A small-molecule ligand and the protein it binds are described below.
Small molecule (SMILES): Nc1ncnc2c1ncn2[C@@H]1O[C@H](COP(=O)(O)OP(=O)(O)OP(O)(O)=S)[C@@H](O)[C@H]1O

Binding-site contacts:
Ligand atom O1B contacts residue GLU613 of chain 1.E at 2.9 Å (salt-bridge).
Ligand atom O3G contacts residue ASP677 of chain 1.E at 3.1 Å (salt-bridge).
Ligand atom O3' contacts residue LYS818 of chain 1.E at 2.5 Å (salt-bridge).
Ligand atom PA contacts residue GLU613 of chain 1.E at 2.8 Å.
Ligand atom PB contacts residue THR612 of chain 1.E at 2.7 Å.
Ligand atom PB contacts residue LYS611 of chain 1.E at 3.2 Å.
Ligand atom O2G contacts residue ARG815 of chain 1.E at 2.3 Å (salt-bridge).
Ligand atom N1 contacts residue ARG569 of chain 1.E at 1.3 Å (salt-bridge).
Ligand atom O1B contacts residue LYS611 of chain 1.E at 2.4 Å.
Ligand atom O3B contacts residue GLY608 of chain 1.E at 2.9 Å (h-bond).
Ligand atom C5' contacts residue GLY608 of chain 1.E at 3.3 Å.
Ligand atom O2B contacts residue VAL609 of chain 1.E at 2.8 Å (h-bond).
Ligand atom C6 contacts residue ARG569 of chain 1.E at 2.5 Å.
Ligand atom O2B contacts residue LYS611 of chain 1.E at 2.4 Å (salt-bridge).
Ligand atom O2A contacts residue GLU613 of chain 1.E at 1.3 Å (salt-bridge).
Ligand atom N6 contacts residue VAL570 of chain 1.E at 3.3 Å.
Ligand atom N7 contacts residue VAL609 of chain 1.E at 2.9 Å (h-bond).
Ligand atom O3G contacts residue THR612 of chain 1.E at 2.9 Å (h-bond).
Ligand atom PA contacts residue ARG815 of chain 1.E at 3.3 Å.
Ligand atom O1A contacts residue ARG815 of chain 1.E at 3.0 Å (salt-bridge).
Ligand atom N6 contacts residue ARG569 of chain 1.E at 3.1 Å (salt-bridge).
Ligand atom N3 contacts residue ARG569 of chain 1.E at 3.2 Å (salt-bridge).
Ligand atom O4' contacts residue GLY608 of chain 1.E at 3.2 Å (h-bond).
Ligand atom O2B contacts residue GLY610 of chain 1.E at 2.5 Å (h-bond).
Ligand atom O3A contacts residue ARG815 of chain 1.E at 2.5 Å (salt-bridge).
Ligand atom O1B contacts residue THR612 of chain 1.E at 1.3 Å (h-bond).
Ligand atom O2G contacts residue THR612 of chain 1.E at 3.0 Å (h-bond).
Ligand atom O2A contacts residue THR612 of chain 1.E at 2.2 Å.
Ligand atom N6 contacts residue ILE571 of chain 1.E at 2.9 Å (h-bond).
Ligand atom O2B contacts residue GLY608 of chain 1.E at 3.2 Å.
Ligand atom C2' contacts residue GLU613 of chain 1.E at 3.3 Å.
Ligand atom S1G contacts residue ARG756 of chain 1.D at 3.2 Å (salt-bridge).
Ligand atom O5' contacts residue GLU613 of chain 1.E at 3.3 Å.
Ligand atom N1 contacts residue VAL570 of chain 1.E at 3.3 Å (h-bond).
Ligand atom O1A contacts residue THR612 of chain 1.E at 3.3 Å.
Ligand atom C8 contacts residue VAL609 of chain 1.E at 3.3 Å (hydrophobic).
Ligand atom C2 contacts residue ARG569 of chain 1.E at 1.9 Å.
Ligand atom O2' contacts residue GLU613 of chain 1.E at 3.3 Å (salt-bridge).
Ligand atom S1G contacts residue GLY608 of chain 1.E at 3.1 Å (h-bond).
Ligand atom S1G contacts residue ARG815 of chain 1.E at 2.7 Å (salt-bridge).

Sequence of chain 1.E:
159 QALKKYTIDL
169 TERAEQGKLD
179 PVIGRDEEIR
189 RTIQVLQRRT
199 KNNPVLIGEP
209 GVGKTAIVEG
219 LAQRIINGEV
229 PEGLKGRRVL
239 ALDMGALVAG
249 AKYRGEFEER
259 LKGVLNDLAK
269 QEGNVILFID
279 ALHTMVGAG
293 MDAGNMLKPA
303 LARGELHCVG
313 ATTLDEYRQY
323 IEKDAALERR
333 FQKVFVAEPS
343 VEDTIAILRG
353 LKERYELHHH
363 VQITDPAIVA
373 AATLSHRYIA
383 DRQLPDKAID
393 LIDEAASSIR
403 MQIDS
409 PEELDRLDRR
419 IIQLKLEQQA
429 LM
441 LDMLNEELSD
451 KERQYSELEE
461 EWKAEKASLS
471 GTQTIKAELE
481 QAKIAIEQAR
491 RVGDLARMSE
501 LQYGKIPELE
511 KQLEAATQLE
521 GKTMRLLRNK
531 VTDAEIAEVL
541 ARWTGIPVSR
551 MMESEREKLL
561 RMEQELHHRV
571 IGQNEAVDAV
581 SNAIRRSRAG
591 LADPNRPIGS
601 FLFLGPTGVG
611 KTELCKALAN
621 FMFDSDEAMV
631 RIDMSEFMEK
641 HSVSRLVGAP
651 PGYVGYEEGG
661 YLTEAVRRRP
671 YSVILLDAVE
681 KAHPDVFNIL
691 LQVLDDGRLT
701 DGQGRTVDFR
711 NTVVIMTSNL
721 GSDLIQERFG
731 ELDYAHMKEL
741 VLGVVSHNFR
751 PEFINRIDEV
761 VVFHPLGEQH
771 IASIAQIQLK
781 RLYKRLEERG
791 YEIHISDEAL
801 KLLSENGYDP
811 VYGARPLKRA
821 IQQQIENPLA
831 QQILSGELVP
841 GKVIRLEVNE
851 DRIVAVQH

Sequence of chain 1.D:
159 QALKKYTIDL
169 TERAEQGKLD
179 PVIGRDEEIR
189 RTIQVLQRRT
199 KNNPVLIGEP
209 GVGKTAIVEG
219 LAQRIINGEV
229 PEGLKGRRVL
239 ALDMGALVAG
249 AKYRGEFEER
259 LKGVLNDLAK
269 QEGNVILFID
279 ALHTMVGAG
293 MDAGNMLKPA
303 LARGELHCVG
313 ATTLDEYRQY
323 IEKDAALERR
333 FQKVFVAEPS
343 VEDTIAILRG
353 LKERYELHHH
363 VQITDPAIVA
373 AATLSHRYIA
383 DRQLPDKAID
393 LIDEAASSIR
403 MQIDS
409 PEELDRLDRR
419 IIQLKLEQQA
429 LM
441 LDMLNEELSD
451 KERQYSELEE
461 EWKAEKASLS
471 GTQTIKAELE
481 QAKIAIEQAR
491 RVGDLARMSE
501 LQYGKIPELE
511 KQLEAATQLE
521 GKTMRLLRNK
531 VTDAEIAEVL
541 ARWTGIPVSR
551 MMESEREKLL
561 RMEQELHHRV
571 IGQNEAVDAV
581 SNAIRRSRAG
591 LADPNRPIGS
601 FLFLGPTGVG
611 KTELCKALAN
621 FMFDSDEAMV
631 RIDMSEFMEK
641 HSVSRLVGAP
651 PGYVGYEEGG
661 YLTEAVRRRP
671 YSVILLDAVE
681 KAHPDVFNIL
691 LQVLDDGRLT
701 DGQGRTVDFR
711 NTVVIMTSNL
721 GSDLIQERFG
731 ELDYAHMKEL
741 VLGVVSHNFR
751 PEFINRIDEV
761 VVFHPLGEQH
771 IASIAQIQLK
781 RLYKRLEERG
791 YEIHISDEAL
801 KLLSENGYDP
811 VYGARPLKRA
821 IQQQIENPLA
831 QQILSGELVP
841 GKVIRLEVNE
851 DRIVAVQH